Sequence of chain 2.A:
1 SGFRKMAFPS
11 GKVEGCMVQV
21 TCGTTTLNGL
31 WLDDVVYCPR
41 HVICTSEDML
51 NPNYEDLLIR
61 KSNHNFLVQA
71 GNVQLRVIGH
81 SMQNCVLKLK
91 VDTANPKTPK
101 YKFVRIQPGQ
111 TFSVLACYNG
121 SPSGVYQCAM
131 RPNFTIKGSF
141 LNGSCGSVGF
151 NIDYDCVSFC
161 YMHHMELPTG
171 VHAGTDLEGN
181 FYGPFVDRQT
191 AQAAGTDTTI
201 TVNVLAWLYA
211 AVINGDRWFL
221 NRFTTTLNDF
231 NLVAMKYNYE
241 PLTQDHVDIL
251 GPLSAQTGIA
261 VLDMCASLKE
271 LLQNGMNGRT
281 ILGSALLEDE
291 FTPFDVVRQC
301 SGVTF

Sequence of chain 1.A:
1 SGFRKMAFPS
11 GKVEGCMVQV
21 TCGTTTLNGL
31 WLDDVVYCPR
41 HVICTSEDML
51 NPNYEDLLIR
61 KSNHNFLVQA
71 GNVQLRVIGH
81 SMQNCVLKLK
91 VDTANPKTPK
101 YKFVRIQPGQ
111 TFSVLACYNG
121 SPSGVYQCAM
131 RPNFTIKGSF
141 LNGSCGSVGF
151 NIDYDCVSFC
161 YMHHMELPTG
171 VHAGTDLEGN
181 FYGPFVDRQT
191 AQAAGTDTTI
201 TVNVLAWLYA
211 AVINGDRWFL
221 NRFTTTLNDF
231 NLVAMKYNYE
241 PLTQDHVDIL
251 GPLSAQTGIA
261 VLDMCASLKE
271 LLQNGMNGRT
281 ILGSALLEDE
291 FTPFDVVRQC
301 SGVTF

Binding-site contacts:
Ligand atom C4 contacts residue MET165 of chain 2.A at 3.8 Å (hydrophobic).
Ligand atom C6 contacts residue MET49 of chain 2.A at 3.6 Å (hydrophobic).
Ligand atom S1 contacts residue MET49 of chain 2.A at 3.4 Å.
Ligand atom N3 contacts residue MET165 of chain 2.A at 3.5 Å.
Ligand atom C3 contacts residue MET165 of chain 2.A at 3.7 Å (hydrophobic).
Ligand atom N3 contacts residue GLU166 of chain 2.A at 3.5 Å (salt-bridge).
Ligand atom C4 contacts residue GLN189 of chain 2.A at 3.9 Å.
Ligand atom C6 contacts residue MET165 of chain 2.A at 3.9 Å (hydrophobic).
Ligand atom C9 contacts residue GLU166 of chain 2.A at 3.9 Å.
Ligand atom C13 contacts residue PHE140 of chain 2.A at 3.5 Å (hydrophobic).
Ligand atom C12 contacts residue GLU166 of chain 2.A at 3.4 Å.
Ligand atom C13 contacts residue ASN142 of chain 2.A at 3.6 Å.
Ligand atom O1 contacts residue MET165 of chain 2.A at 3.6 Å.
Ligand atom C5 contacts residue ASP187 of chain 2.A at 3.6 Å.
Ligand atom O1 contacts residue GLU166 of chain 2.A at 3.0 Å (salt-bridge).
Ligand atom C7 contacts residue HIS164 of chain 2.A at 3.7 Å.
Ligand atom N4 contacts residue HIS163 of chain 2.A at 2.9 Å (h-bond).
Ligand atom N2 contacts residue CYS145 of chain 2.A at 3.8 Å.
Ligand atom C9 contacts residue MET165 of chain 2.A at 3.9 Å (hydrophobic).
Ligand atom C14 contacts residue ASN142 of chain 2.A at 3.6 Å.
Ligand atom N3 contacts residue HIS163 of chain 2.A at 3.2 Å (h-bond).
Ligand atom N4 contacts residue GLU166 of chain 2.A at 3.7 Å.
Ligand atom C5 contacts residue MET165 of chain 2.A at 3.6 Å (hydrophobic).
Ligand atom C13 contacts residue LEU141 of chain 2.A at 3.6 Å (hydrophobic).
Ligand atom C12 contacts residue PHE140 of chain 2.A at 3.0 Å (hydrophobic).
Ligand atom C7 contacts residue HIS41 of chain 2.A at 3.5 Å.
Ligand atom C10 contacts residue CYS145 of chain 2.A at 3.5 Å (hydrophobic).
Ligand atom C15 contacts residue ASN142 of chain 2.A at 3.7 Å.
Ligand atom C1 contacts residue GLN189 of chain 2.A at 3.9 Å.
Ligand atom C13 contacts residue SER1 of chain 1.A at 3.8 Å.
Ligand atom C13 contacts residue GLU166 of chain 2.A at 3.7 Å.
Ligand atom C4 contacts residue ARG188 of chain 2.A at 3.9 Å.
Ligand atom C11 contacts residue LEU141 of chain 2.A at 3.9 Å (hydrophobic).
Ligand atom C5 contacts residue MET49 of chain 2.A at 3.7 Å (hydrophobic).
Ligand atom C11 contacts residue GLU166 of chain 2.A at 3.7 Å.
Ligand atom C12 contacts residue LEU141 of chain 2.A at 3.6 Å (hydrophobic).
Ligand atom C5 contacts residue ARG188 of chain 2.A at 3.3 Å.
Ligand atom C5 contacts residue GLN189 of chain 2.A at 3.6 Å.
Ligand atom N3 contacts residue CYS145 of chain 2.A at 3.5 Å (h-bond).
Ligand atom S1 contacts residue ASP187 of chain 2.A at 3.7 Å.

A small-molecule ligand and the protein it binds are described below.
Small molecule (SMILES): C[C@H]1c2ccsc2CCN1C(=O)Cn1nnc2ccccc21